Binding-site contacts:
Ligand atom C5 contacts residue ASN245 of chain 4.A at 3.6 Å.
Ligand atom C1 contacts residue ASN245 of chain 4.A at 3.8 Å.
Ligand atom C8 contacts residue ASN245 of chain 4.A at 4.0 Å.
Ligand atom C4 contacts residue ASN241 of chain 4.A at 4.2 Å.
Ligand atom C5 contacts residue PHE278 of chain 4.A at 4.3 Å (hydrophobic).
Ligand atom O6 contacts residue ASN245 of chain 4.A at 4.1 Å.
Ligand atom C6 contacts residue LEU249 of chain 4.A at 3.9 Å (hydrophobic).
Ligand atom O5 contacts residue ASN245 of chain 4.A at 4.0 Å.
Ligand atom O5 contacts residue PRO281 of chain 4.A at 4.2 Å.
Ligand atom O5 contacts residue ASN245 of chain 4.A at 3.8 Å.
Ligand atom C5 contacts residue ASN241 of chain 4.A at 3.7 Å.
Ligand atom C1 contacts residue ASN241 of chain 4.A at 1.4 Å.
Ligand atom C8 contacts residue ARG242 of chain 4.A at 4.4 Å.
Ligand atom C8 contacts residue PRO281 of chain 4.A at 3.8 Å (hydrophobic).
Ligand atom N2 contacts residue ASN241 of chain 4.A at 2.7 Å (h-bond).
Ligand atom C1 contacts residue ASN245 of chain 4.A at 4.4 Å.
Ligand atom O7 contacts residue PRO281 of chain 4.A at 4.3 Å.
Ligand atom O4 contacts residue PHE278 of chain 4.A at 4.0 Å.
Ligand atom C8 contacts residue ASN241 of chain 4.A at 3.0 Å.
Ligand atom O2 contacts residue PRO281 of chain 4.A at 4.2 Å.
Ligand atom C6 contacts residue PRO281 of chain 4.A at 4.0 Å (hydrophobic).
Ligand atom C5 contacts residue ASN245 of chain 4.A at 4.2 Å.
Ligand atom O3 contacts residue PHE278 of chain 4.A at 3.9 Å.
Ligand atom O4 contacts residue LEU249 of chain 4.A at 3.9 Å.
Ligand atom O3 contacts residue PRO281 of chain 4.A at 4.0 Å.
Ligand atom C8 contacts residue VAL279 of chain 4.A at 3.5 Å (hydrophobic).
Ligand atom C2 contacts residue ASN241 of chain 4.A at 2.3 Å.
Ligand atom C8 contacts residue VAL280 of chain 4.A at 4.2 Å (hydrophobic).
Ligand atom C6 contacts residue ASN245 of chain 4.A at 3.4 Å.
Ligand atom O7 contacts residue ASN241 of chain 4.A at 4.0 Å.
Ligand atom C5 contacts residue PRO281 of chain 4.A at 4.1 Å (hydrophobic).
Ligand atom C7 contacts residue PRO281 of chain 4.A at 3.9 Å (hydrophobic).
Ligand atom C6 contacts residue ASN245 of chain 4.A at 4.0 Å.
Ligand atom C7 contacts residue ASN241 of chain 4.A at 3.0 Å.
Ligand atom C3 contacts residue PHE278 of chain 4.A at 3.6 Å (hydrophobic).
Ligand atom N2 contacts residue PRO281 of chain 4.A at 4.3 Å.
Ligand atom O5 contacts residue ASN241 of chain 4.A at 2.4 Å (h-bond).
Ligand atom C3 contacts residue ASN241 of chain 4.A at 3.6 Å.
Ligand atom C6 contacts residue LYS248 of chain 4.A at 4.3 Å.
Ligand atom C4 contacts residue PHE278 of chain 4.A at 3.3 Å (hydrophobic).

Sequence of chain 4.A:
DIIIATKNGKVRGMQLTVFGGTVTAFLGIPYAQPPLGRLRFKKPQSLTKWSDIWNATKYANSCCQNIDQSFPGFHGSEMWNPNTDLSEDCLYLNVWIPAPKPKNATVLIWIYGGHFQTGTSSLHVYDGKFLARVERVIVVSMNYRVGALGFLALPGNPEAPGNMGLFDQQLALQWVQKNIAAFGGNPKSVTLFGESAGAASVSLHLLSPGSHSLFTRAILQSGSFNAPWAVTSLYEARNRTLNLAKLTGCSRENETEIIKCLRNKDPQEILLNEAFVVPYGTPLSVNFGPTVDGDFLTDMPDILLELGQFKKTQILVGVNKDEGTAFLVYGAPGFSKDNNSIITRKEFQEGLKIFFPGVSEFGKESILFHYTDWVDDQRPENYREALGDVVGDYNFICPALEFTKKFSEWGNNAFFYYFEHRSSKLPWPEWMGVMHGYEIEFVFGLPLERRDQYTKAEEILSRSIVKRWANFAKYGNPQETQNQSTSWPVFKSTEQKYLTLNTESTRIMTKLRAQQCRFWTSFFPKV

A small-molecule ligand and the protein it binds are described below.
Small molecule (SMILES): CC(=O)N[C@H]1[C@H](O[C@H]2[C@H](O)[C@@H](NC(C)=O)CO[C@@H]2CO[C@H]2O[C@@H](C)[C@@H](O)[C@@H](O)[C@@H]2O)O[C@H](CO)[C@@H](O)[C@@H]1O